A small-molecule ligand and the protein it binds are described below.
Small molecule (SMILES): CC(=O)N[C@@H]1[C@@H](O)[C@H](O)[C@@H](CO)O[C@H]1O

Sequence of chain 1.A:
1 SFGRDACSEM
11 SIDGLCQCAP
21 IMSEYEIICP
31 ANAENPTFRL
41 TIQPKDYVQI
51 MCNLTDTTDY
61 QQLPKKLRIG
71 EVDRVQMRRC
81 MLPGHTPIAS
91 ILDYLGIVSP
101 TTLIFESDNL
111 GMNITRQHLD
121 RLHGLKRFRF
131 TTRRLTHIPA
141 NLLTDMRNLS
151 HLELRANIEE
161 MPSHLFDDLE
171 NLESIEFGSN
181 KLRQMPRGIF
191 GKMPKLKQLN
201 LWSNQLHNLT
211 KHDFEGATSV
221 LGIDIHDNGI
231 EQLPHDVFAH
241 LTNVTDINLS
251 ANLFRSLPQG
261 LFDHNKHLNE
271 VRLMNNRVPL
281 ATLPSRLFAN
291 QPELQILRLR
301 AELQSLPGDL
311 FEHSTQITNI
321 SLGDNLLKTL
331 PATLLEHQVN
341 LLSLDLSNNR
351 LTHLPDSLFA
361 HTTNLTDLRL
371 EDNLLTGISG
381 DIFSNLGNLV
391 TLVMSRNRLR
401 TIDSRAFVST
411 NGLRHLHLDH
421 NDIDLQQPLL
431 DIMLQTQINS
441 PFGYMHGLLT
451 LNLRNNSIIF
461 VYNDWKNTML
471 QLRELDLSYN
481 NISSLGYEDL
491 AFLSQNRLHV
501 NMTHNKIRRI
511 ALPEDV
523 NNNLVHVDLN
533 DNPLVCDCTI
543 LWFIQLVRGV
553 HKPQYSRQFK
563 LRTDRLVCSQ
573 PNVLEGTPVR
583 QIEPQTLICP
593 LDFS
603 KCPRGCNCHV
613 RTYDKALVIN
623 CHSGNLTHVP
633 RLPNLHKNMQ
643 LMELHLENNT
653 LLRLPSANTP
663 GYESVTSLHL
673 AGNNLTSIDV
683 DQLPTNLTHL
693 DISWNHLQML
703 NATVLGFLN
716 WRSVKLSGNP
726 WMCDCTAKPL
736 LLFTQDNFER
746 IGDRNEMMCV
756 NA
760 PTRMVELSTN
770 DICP

Binding-site contacts:
Ligand atom C5 contacts residue ASN53 of chain 1.A at 3.7 Å.
Ligand atom C2 contacts residue ASN53 of chain 1.A at 2.5 Å.
Ligand atom C6 contacts residue ASN35 of chain 1.A at 3.9 Å.
Ligand atom O3 contacts residue ASN35 of chain 1.A at 4.3 Å.
Ligand atom C8 contacts residue ASN53 of chain 1.A at 4.4 Å.
Ligand atom O7 contacts residue ASN35 of chain 1.A at 4.2 Å.
Ligand atom O4 contacts residue ASN35 of chain 1.A at 4.3 Å.
Ligand atom C8 contacts residue ARG79 of chain 1.A at 3.7 Å.
Ligand atom C1 contacts residue ASN53 of chain 1.A at 1.4 Å.
Ligand atom N2 contacts residue ASN53 of chain 1.A at 2.9 Å (h-bond).
Ligand atom C7 contacts residue ASN53 of chain 1.A at 3.3 Å.
Ligand atom O5 contacts residue ASN35 of chain 1.A at 3.4 Å.
Ligand atom C1 contacts residue ASN35 of chain 1.A at 4.2 Å.
Ligand atom C5 contacts residue ASN35 of chain 1.A at 4.0 Å.
Ligand atom C2 contacts residue ASN35 of chain 1.A at 4.0 Å.
Ligand atom O5 contacts residue ASN53 of chain 1.A at 2.4 Å (h-bond).
Ligand atom C4 contacts residue ASN35 of chain 1.A at 3.6 Å.
Ligand atom C3 contacts residue ASN35 of chain 1.A at 4.4 Å.
Ligand atom C4 contacts residue ASN53 of chain 1.A at 4.3 Å.
Ligand atom O7 contacts residue ASN53 of chain 1.A at 3.3 Å (h-bond).
Ligand atom C3 contacts residue ASN53 of chain 1.A at 3.8 Å.